Binding-site contacts:
Ligand atom C1 contacts residue ASN410 of chain 1.E at 1.5 Å.
Ligand atom N2 contacts residue ASN410 of chain 1.E at 3.2 Å (h-bond).
Ligand atom C3 contacts residue ASN410 of chain 1.E at 3.9 Å.
Ligand atom O7 contacts residue THR372 of chain 1.E at 3.8 Å.
Ligand atom O5 contacts residue ASN410 of chain 1.E at 2.5 Å (h-bond).
Ligand atom C8 contacts residue ASN410 of chain 1.E at 4.1 Å.
Ligand atom C5 contacts residue ASN410 of chain 1.E at 3.5 Å.
Ligand atom C4 contacts residue ASN410 of chain 1.E at 4.1 Å.
Ligand atom O7 contacts residue ASN410 of chain 1.E at 2.9 Å (h-bond).
Ligand atom C2 contacts residue ASN410 of chain 1.E at 2.6 Å.
Ligand atom C7 contacts residue ASN410 of chain 1.E at 3.1 Å.
Ligand atom O6 contacts residue ASN410 of chain 1.E at 3.9 Å.
Ligand atom C6 contacts residue ASN410 of chain 1.E at 3.5 Å.

Sequence of chain 1.E:
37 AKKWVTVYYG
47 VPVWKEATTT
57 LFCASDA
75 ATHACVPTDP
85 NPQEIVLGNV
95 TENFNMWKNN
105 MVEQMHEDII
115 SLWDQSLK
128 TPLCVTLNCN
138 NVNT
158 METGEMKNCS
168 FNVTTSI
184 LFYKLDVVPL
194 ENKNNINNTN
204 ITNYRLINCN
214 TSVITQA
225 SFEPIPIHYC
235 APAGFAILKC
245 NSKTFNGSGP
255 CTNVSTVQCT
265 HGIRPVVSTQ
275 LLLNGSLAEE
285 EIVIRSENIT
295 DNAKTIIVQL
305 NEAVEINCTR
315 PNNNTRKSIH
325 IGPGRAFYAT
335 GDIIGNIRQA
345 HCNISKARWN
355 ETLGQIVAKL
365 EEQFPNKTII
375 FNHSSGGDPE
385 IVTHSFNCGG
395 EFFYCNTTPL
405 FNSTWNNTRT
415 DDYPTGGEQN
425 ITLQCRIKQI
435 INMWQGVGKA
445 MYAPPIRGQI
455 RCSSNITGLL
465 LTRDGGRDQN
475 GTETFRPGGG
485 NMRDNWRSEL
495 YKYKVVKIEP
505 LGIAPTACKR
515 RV

This small molecule binds to this protein.
Small molecule (SMILES): CC(=O)N[C@@H]1[C@@H](O)[C@H](O)[C@@H](CO)O[C@H]1O